This protein binds this small molecule.
Small molecule (SMILES): N[C@H](Cc1ccccc1)[C@H](O)C(=O)O

Sequence of chain 1.A:
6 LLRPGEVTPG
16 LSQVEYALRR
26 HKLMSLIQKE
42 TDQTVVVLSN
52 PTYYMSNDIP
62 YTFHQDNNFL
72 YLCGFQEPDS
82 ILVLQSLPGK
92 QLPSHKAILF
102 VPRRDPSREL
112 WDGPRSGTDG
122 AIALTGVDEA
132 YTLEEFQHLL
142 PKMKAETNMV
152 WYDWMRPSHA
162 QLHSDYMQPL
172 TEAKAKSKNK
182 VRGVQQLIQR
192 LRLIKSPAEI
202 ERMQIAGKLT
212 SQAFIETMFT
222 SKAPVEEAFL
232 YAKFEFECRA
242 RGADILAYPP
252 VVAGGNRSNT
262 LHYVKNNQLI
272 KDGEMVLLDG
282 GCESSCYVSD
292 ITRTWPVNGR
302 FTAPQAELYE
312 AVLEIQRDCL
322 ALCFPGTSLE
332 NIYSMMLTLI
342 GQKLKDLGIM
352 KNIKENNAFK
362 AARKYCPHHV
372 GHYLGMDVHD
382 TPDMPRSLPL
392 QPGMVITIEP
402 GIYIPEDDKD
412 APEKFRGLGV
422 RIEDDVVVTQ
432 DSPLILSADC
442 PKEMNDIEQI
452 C

Sequence of chain 1.B:
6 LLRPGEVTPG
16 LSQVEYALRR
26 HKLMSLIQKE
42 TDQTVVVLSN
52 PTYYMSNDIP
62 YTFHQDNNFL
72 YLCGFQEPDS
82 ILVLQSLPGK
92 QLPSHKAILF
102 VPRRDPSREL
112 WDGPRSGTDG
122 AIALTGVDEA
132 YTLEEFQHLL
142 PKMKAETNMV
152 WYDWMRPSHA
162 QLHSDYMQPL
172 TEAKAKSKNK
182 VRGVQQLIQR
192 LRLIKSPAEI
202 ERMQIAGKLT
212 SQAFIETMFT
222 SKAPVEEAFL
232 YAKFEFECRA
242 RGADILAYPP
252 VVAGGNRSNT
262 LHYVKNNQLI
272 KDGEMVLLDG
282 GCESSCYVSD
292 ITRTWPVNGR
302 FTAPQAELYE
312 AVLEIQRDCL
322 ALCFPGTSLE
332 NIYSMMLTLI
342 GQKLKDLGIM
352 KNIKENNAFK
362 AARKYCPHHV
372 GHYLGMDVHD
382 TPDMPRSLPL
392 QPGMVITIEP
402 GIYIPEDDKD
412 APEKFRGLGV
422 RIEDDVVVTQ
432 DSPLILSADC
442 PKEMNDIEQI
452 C

Binding-site contacts:
Ligand atom C9 contacts residue PRO250 of chain 1.B at 3.3 Å (hydrophobic).
Ligand atom O contacts residue HIS373 of chain 1.B at 2.9 Å (h-bond).
Ligand atom O2 contacts residue ASP291 of chain 1.B at 3.4 Å (salt-bridge).
Ligand atom C7 contacts residue ILE60 of chain 1.A at 3.9 Å (hydrophobic).
Ligand atom C8 contacts residue ILE60 of chain 1.A at 3.8 Å (hydrophobic).
Ligand atom N contacts residue ASP280 of chain 1.B at 3.1 Å (salt-bridge).
Ligand atom O2 contacts residue MN1 of chain 1.L at 2.1 Å.
Ligand atom CA contacts residue GLU400 of chain 1.B at 3.5 Å.
Ligand atom C contacts residue DMS1 of chain 1.Q at 3.8 Å.
Ligand atom OXT contacts residue DMS1 of chain 1.O at 3.9 Å.
Ligand atom C8 contacts residue PRO250 of chain 1.B at 3.8 Å (hydrophobic).
Ligand atom N contacts residue ASP291 of chain 1.B at 3.2 Å (salt-bridge).
Ligand atom O2 contacts residue ASP280 of chain 1.B at 3.3 Å (salt-bridge).
Ligand atom O contacts residue GLU400 of chain 1.B at 3.0 Å (salt-bridge).
Ligand atom CA contacts residue MN1 of chain 1.L at 3.0 Å.
Ligand atom C11 contacts residue PRO61 of chain 1.A at 3.9 Å (hydrophobic).
Ligand atom C contacts residue MN1 of chain 1.K at 3.0 Å.
Ligand atom O contacts residue MN1 of chain 1.K at 2.3 Å.
Ligand atom C10 contacts residue VAL265 of chain 1.B at 3.8 Å (hydrophobic).
Ligand atom C contacts residue HIS380 of chain 1.B at 3.3 Å.
Ligand atom CB contacts residue MN1 of chain 1.L at 3.0 Å.
Ligand atom CA contacts residue MN1 of chain 1.K at 3.0 Å.
Ligand atom O contacts residue HIS380 of chain 1.B at 2.8 Å (h-bond).
Ligand atom CB contacts residue MN1 of chain 1.K at 3.5 Å.
Ligand atom OXT contacts residue HIS380 of chain 1.B at 3.4 Å (h-bond).
Ligand atom N contacts residue TYR249 of chain 1.B at 3.4 Å.
Ligand atom C6 contacts residue ILE60 of chain 1.A at 3.7 Å (hydrophobic).
Ligand atom N contacts residue MN1 of chain 1.L at 2.3 Å.
Ligand atom C9 contacts residue VAL252 of chain 1.B at 3.8 Å (hydrophobic).
Ligand atom O2 contacts residue GLU400 of chain 1.B at 2.6 Å (salt-bridge).
Ligand atom C10 contacts residue VAL252 of chain 1.B at 3.9 Å (hydrophobic).
Ligand atom OXT contacts residue DMS1 of chain 1.Q at 3.1 Å (h-bond).
Ligand atom O2 contacts residue MN1 of chain 1.K at 2.2 Å.
Ligand atom C11 contacts residue HIS263 of chain 1.B at 3.6 Å.
Ligand atom O2 contacts residue GLU424 of chain 1.B at 3.1 Å (salt-bridge).
Ligand atom C contacts residue GLU400 of chain 1.B at 3.8 Å.
Ligand atom CA contacts residue ASP280 of chain 1.B at 3.6 Å.
Ligand atom CB contacts residue ASP291 of chain 1.B at 3.6 Å.
Ligand atom C8 contacts residue TYR249 of chain 1.B at 3.5 Å (hydrophobic).
Ligand atom O contacts residue ASP291 of chain 1.B at 3.9 Å.